The protein below binds the small molecule below.
Small molecule (SMILES): CCCCCCCC(=O)OC[C@H](COP(=O)(O)O[C@@H]1[C@H](O)[C@H](O)[C@@H](OP(=O)(O)O)[C@H](OP(=O)(O)O)[C@H]1O)OC(=O)CCCCCCC

Binding-site contacts:
Ligand atom O11 contacts residue PRO815 of chain 1.A at 3.8 Å.
Ligand atom C4A contacts residue PRO598 of chain 1.B at 3.7 Å (hydrophobic).
Ligand atom O52 contacts residue ARG602 of chain 1.B at 2.5 Å (salt-bridge).
Ligand atom O11 contacts residue PRO816 of chain 1.A at 3.2 Å.
Ligand atom C6B contacts residue PLC1 of chain 1.E at 3.9 Å.
Ligand atom P5 contacts residue TYR818 of chain 1.A at 3.5 Å.
Ligand atom O53 contacts residue LYS817 of chain 1.A at 3.0 Å (salt-bridge).
Ligand atom P5 contacts residue ARG602 of chain 1.B at 4.0 Å.
Ligand atom C5B contacts residue PLC1 of chain 1.E at 4.1 Å.
Ligand atom O52 contacts residue GLY599 of chain 1.B at 3.4 Å.
Ligand atom C3C contacts residue PRO598 of chain 1.B at 4.2 Å (hydrophobic).
Ligand atom O5 contacts residue TYR818 of chain 1.A at 4.0 Å.
Ligand atom C1B contacts residue PLC1 of chain 1.E at 4.0 Å.
Ligand atom O53 contacts residue TYR818 of chain 1.A at 2.7 Å (h-bond).
Ligand atom C4B contacts residue PLC1 of chain 1.E at 3.3 Å.
Ligand atom C2A contacts residue LYS814 of chain 1.A at 4.2 Å.
Ligand atom C3A contacts residue PRO598 of chain 1.B at 4.0 Å (hydrophobic).
Ligand atom C2B contacts residue PLC1 of chain 1.E at 3.8 Å.
Ligand atom C2A contacts residue PRO598 of chain 1.B at 3.8 Å (hydrophobic).
Ligand atom O2C contacts residue PRO815 of chain 1.A at 4.1 Å.
Ligand atom O2C contacts residue PRO816 of chain 1.A at 4.0 Å.
Ligand atom O41 contacts residue LYS817 of chain 1.A at 3.5 Å (salt-bridge).
Ligand atom C1A contacts residue PLC1 of chain 1.E at 3.9 Å.
Ligand atom O6 contacts residue GLY599 of chain 1.B at 3.3 Å (h-bond).
Ligand atom O3C contacts residue PLC1 of chain 1.E at 4.0 Å.
Ligand atom C2A contacts residue PRO815 of chain 1.A at 4.3 Å (hydrophobic).
Ligand atom C2C contacts residue PRO598 of chain 1.B at 4.2 Å (hydrophobic).
Ligand atom O52 contacts residue TYR818 of chain 1.A at 3.2 Å (h-bond).
Ligand atom O51 contacts residue GLY599 of chain 1.B at 3.5 Å.
Ligand atom O43 contacts residue LYS817 of chain 1.A at 3.4 Å.
Ligand atom C3A contacts residue PHE813 of chain 1.A at 3.2 Å (hydrophobic).
Ligand atom P4 contacts residue LYS817 of chain 1.A at 4.3 Å.
Ligand atom O51 contacts residue ARG603 of chain 1.B at 3.4 Å (salt-bridge).
Ligand atom C2A contacts residue PHE813 of chain 1.A at 3.5 Å (hydrophobic).
Ligand atom O6 contacts residue PRO815 of chain 1.A at 4.1 Å.
Ligand atom P5 contacts residue GLY599 of chain 1.B at 4.0 Å.
Ligand atom O6 contacts residue PRO598 of chain 1.B at 3.6 Å.
Ligand atom C3A contacts residue PLC1 of chain 1.E at 4.2 Å.
Ligand atom C3A contacts residue LEU812 of chain 1.A at 4.2 Å (hydrophobic).
Ligand atom O1A contacts residue PLC1 of chain 1.E at 2.9 Å (h-bond).

Sequence of chain 1.B:
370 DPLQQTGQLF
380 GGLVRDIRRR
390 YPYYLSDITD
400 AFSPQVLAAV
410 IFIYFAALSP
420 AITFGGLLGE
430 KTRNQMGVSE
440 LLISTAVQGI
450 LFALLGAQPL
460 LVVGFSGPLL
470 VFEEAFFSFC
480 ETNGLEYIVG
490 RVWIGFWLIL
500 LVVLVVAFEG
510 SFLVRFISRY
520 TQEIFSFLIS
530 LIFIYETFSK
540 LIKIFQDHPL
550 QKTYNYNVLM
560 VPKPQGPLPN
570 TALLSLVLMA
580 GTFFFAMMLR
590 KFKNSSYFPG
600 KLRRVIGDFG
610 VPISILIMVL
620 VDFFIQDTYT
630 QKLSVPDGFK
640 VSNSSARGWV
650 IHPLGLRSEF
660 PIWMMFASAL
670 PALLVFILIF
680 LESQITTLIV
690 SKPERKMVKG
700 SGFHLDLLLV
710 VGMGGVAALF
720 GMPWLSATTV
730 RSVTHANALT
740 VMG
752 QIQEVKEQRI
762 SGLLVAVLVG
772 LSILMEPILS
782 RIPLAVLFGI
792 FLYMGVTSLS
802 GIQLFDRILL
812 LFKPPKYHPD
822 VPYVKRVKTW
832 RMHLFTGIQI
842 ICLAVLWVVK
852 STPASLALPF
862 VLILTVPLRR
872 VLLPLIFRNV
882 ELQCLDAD

Sequence of chain 1.A:
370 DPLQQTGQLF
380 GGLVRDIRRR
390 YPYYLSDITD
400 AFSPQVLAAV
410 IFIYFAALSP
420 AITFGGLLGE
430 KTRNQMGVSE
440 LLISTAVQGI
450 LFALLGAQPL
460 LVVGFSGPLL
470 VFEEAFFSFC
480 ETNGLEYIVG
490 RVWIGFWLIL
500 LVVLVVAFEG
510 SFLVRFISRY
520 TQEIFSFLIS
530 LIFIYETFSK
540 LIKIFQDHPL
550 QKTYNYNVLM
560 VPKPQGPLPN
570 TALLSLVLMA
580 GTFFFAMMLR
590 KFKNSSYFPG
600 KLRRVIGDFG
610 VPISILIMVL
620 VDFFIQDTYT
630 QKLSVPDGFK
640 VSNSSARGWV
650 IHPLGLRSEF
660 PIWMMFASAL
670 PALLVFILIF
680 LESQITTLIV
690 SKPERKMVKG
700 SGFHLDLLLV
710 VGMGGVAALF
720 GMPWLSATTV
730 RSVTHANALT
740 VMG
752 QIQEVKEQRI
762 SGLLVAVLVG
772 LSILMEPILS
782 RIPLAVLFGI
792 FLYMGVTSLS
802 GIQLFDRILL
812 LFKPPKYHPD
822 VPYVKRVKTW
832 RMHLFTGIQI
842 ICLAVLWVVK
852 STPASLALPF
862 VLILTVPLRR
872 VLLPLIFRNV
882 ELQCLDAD